Sequence of chain 1.A:
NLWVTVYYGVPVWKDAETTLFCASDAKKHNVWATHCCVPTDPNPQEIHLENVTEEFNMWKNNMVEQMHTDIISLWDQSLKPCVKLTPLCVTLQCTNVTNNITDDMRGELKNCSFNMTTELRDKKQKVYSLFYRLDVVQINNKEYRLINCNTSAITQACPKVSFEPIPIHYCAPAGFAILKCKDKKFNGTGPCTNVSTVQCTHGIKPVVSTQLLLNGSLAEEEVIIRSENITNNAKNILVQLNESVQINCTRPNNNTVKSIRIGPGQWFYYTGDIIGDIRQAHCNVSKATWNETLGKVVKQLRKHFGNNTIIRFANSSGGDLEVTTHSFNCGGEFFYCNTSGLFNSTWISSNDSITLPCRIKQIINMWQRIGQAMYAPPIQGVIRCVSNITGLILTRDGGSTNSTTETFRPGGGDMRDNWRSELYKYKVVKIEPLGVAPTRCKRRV

Binding-site contacts:
Ligand atom C8 contacts residue GLY390 of chain 1.A at 4.2 Å.
Ligand atom C7 contacts residue SER389 of chain 1.A at 3.9 Å.
Ligand atom C5 contacts residue ASN393 of chain 1.A at 3.8 Å.
Ligand atom C8 contacts residue SER389 of chain 1.A at 3.2 Å.
Ligand atom O7 contacts residue SER389 of chain 1.A at 4.1 Å.
Ligand atom C4 contacts residue ASN393 of chain 1.A at 4.4 Å.
Ligand atom C1 contacts residue ASN393 of chain 1.A at 1.5 Å.
Ligand atom N2 contacts residue ASN393 of chain 1.A at 2.9 Å (h-bond).
Ligand atom C7 contacts residue ASN393 of chain 1.A at 3.4 Å.
Ligand atom C3 contacts residue ASN393 of chain 1.A at 3.9 Å.
Ligand atom C8 contacts residue ASN393 of chain 1.A at 4.3 Å.
Ligand atom O5 contacts residue ASN393 of chain 1.A at 2.5 Å (h-bond).
Ligand atom C2 contacts residue ASN393 of chain 1.A at 2.5 Å.
Ligand atom O7 contacts residue ASN393 of chain 1.A at 3.6 Å (h-bond).
Ligand atom O7 contacts residue GLY390 of chain 1.A at 4.2 Å.

The small molecule below binds the protein below.
Small molecule (SMILES): CC(=O)N[C@@H]1[C@@H](O)[C@H](O)[C@@H](CO)O[C@H]1O